Sequence of chain 1.I:
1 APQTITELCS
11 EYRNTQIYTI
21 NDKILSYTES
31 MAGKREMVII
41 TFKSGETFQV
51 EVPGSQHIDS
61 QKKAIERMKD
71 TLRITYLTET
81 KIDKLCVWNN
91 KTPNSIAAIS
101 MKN

A small-molecule ligand and the protein it binds are described below.
Small molecule (SMILES): O=C(NCCCN1CCOCC1)c1cc(O[C@H]2O[C@H](CO)[C@H](O)[C@H](O)[C@H]2O)cc([N+](=O)[O-])c1

Binding-site contacts:
Ligand atom C6 contacts residue TRP88 of chain 1.I at 3.5 Å (hydrophobic).
Ligand atom O3 contacts residue TRP88 of chain 1.I at 3.5 Å.
Ligand atom O6 contacts residue GLN61 of chain 1.I at 3.0 Å (h-bond).
Ligand atom C5 contacts residue TRP88 of chain 1.I at 3.6 Å (hydrophobic).
Ligand atom C4 contacts residue TRP88 of chain 1.I at 3.5 Å (hydrophobic).
Ligand atom C8' contacts residue GLY33 of chain 1.J at 3.5 Å.
Ligand atom C4 contacts residue GLU51 of chain 1.I at 3.1 Å.
Ligand atom O5 contacts residue GLN56 of chain 1.I at 3.7 Å.
Ligand atom N2' contacts residue GLY33 of chain 1.J at 3.3 Å.
Ligand atom C6B contacts residue TYR12 of chain 1.I at 3.9 Å (hydrophobic).
Ligand atom O3' contacts residue GLN61 of chain 1.I at 3.8 Å.
Ligand atom C3 contacts residue LYS91 of chain 1.I at 3.4 Å.
Ligand atom O6 contacts residue HIS57 of chain 1.I at 3.3 Å.
Ligand atom O3' contacts residue TYR12 of chain 1.I at 3.8 Å.
Ligand atom O3 contacts residue GLU51 of chain 1.I at 3.9 Å.
Ligand atom O4 contacts residue GLU51 of chain 1.I at 2.3 Å (salt-bridge).
Ligand atom C3 contacts residue ASN90 of chain 1.I at 3.7 Å.
Ligand atom O4 contacts residue GLN56 of chain 1.I at 3.6 Å.
Ligand atom O2 contacts residue ASN90 of chain 1.I at 2.8 Å (h-bond).
Ligand atom C7' contacts residue GLY33 of chain 1.J at 3.6 Å.
Ligand atom O6 contacts residue GLN56 of chain 1.I at 3.4 Å (h-bond).
Ligand atom C2 contacts residue LYS91 of chain 1.I at 3.5 Å.
Ligand atom C6 contacts residue GLN61 of chain 1.I at 3.8 Å.
Ligand atom N4' contacts residue LYS34 of chain 1.J at 3.9 Å.
Ligand atom O2 contacts residue LYS91 of chain 1.I at 3.7 Å.
Ligand atom C6 contacts residue HIS57 of chain 1.I at 3.4 Å.
Ligand atom O4 contacts residue LYS91 of chain 1.I at 2.9 Å (salt-bridge).
Ligand atom O3 contacts residue ASN90 of chain 1.I at 2.8 Å (h-bond).
Ligand atom C6B contacts residue LYS34 of chain 1.J at 3.5 Å.
Ligand atom C5B contacts residue GLY33 of chain 1.J at 2.8 Å.
Ligand atom C7B contacts residue LYS34 of chain 1.J at 3.7 Å.
Ligand atom C4 contacts residue LYS91 of chain 1.I at 3.6 Å.
Ligand atom O1 contacts residue TRP88 of chain 1.I at 3.8 Å.
Ligand atom C8' contacts residue LYS34 of chain 1.J at 3.4 Å.
Ligand atom O3 contacts residue LYS91 of chain 1.I at 2.7 Å (salt-bridge).
Ligand atom O3' contacts residue GLY33 of chain 1.J at 2.9 Å (h-bond).
Ligand atom C5B contacts residue LYS34 of chain 1.J at 3.0 Å.
Ligand atom C5B contacts residue TYR12 of chain 1.I at 3.9 Å (hydrophobic).
Ligand atom C6B contacts residue GLY33 of chain 1.J at 3.6 Å.
Ligand atom C3 contacts residue TRP88 of chain 1.I at 3.4 Å (hydrophobic).

Sequence of chain 1.J:
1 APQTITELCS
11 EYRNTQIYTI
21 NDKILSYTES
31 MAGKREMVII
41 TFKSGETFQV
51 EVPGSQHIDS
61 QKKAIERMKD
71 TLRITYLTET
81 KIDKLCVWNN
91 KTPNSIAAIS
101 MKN